A protein and the small-molecule ligand that binds it are described below.
Small molecule (SMILES): CC(=O)N[C@@H]1[C@@H](O)[C@H](O)[C@@H](CO)O[C@H]1O

Sequence of chain 3.B:
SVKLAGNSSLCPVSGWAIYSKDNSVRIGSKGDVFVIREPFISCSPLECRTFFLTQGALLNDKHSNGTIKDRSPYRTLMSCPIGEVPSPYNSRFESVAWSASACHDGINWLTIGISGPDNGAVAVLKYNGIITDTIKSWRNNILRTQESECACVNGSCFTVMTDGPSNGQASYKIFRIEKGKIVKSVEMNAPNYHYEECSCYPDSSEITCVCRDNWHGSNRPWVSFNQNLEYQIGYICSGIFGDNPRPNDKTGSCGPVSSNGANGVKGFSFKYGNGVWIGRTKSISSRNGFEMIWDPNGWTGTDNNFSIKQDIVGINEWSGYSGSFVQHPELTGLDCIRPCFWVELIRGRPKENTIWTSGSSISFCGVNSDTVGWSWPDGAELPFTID

Binding-site contacts:
Ligand atom C5 contacts residue ASN305 of chain 3.B at 3.6 Å.
Ligand atom C3 contacts residue PHE306 of chain 3.B at 4.4 Å (hydrophobic).
Ligand atom C3 contacts residue ASN305 of chain 3.B at 3.8 Å.
Ligand atom N2 contacts residue ASN305 of chain 3.B at 3.1 Å (h-bond).
Ligand atom C7 contacts residue ASN305 of chain 3.B at 3.6 Å.
Ligand atom C2 contacts residue ASN305 of chain 3.B at 2.5 Å.
Ligand atom O5 contacts residue ASN305 of chain 3.B at 2.3 Å (h-bond).
Ligand atom C7 contacts residue PHE306 of chain 3.B at 4.2 Å (hydrophobic).
Ligand atom C4 contacts residue ASN305 of chain 3.B at 4.2 Å.
Ligand atom C1 contacts residue ASN305 of chain 3.B at 1.4 Å.
Ligand atom C2 contacts residue PHE306 of chain 3.B at 4.0 Å (hydrophobic).
Ligand atom O7 contacts residue ASN305 of chain 3.B at 3.6 Å.
Ligand atom C8 contacts residue PHE306 of chain 3.B at 3.8 Å (hydrophobic).
Ligand atom C1 contacts residue PHE306 of chain 3.B at 3.9 Å (hydrophobic).
Ligand atom N2 contacts residue PHE306 of chain 3.B at 3.4 Å (h-bond).